A protein and the small-molecule ligand that binds it are described below.
Small molecule (SMILES): Cc1cn([C@H]2C[C@H](OP(=O)(O)O)[C@@H](COP(=O)(O)O)O2)c(=O)[nH]c1=O

Sequence of chain 1.A:
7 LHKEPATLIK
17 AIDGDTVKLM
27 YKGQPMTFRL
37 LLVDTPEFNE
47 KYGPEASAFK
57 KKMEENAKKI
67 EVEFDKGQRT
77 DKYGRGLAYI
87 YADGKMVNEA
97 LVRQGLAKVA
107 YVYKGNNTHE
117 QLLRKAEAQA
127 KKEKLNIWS

Binding-site contacts:
Ligand atom O3' contacts residue LYS78 of chain 1.A at 3.2 Å (salt-bridge).
Ligand atom O5P contacts residue TYR107 of chain 1.A at 4.0 Å.
Ligand atom P2 contacts residue ARG35 of chain 1.A at 3.5 Å.
Ligand atom P2 contacts residue ARG81 of chain 1.A at 3.9 Å.
Ligand atom C2' contacts residue TYR109 of chain 1.A at 3.5 Å (hydrophobic).
Ligand atom C4 contacts residue LEU83 of chain 1.A at 3.7 Å (hydrophobic).
Ligand atom C5M contacts residue LEU36 of chain 1.A at 3.8 Å (hydrophobic).
Ligand atom C6 contacts residue ARG81 of chain 1.A at 4.0 Å.
Ligand atom C5' contacts residue TYR107 of chain 1.A at 3.6 Å (hydrophobic).
Ligand atom P1 contacts residue TYR79 of chain 1.A at 3.5 Å.
Ligand atom C4' contacts residue ARG81 of chain 1.A at 4.0 Å.
Ligand atom O1P contacts residue LYS78 of chain 1.A at 2.5 Å (salt-bridge).
Ligand atom O4P contacts residue ARG35 of chain 1.A at 2.9 Å (salt-bridge).
Ligand atom O5' contacts residue ARG81 of chain 1.A at 3.0 Å (salt-bridge).
Ligand atom O2 contacts residue TYR109 of chain 1.A at 3.9 Å.
Ligand atom C4 contacts residue TYR109 of chain 1.A at 3.6 Å (hydrophobic).
Ligand atom O4' contacts residue ARG81 of chain 1.A at 3.1 Å (salt-bridge).
Ligand atom N3 contacts residue TYR109 of chain 1.A at 3.4 Å.
Ligand atom O2 contacts residue ASP77 of chain 1.A at 3.9 Å.
Ligand atom O1P contacts residue TYR79 of chain 1.A at 3.5 Å (h-bond).
Ligand atom C5 contacts residue LEU83 of chain 1.A at 4.0 Å (hydrophobic).
Ligand atom C2 contacts residue ASP77 of chain 1.A at 4.0 Å.
Ligand atom C5M contacts residue TYR107 of chain 1.A at 3.9 Å (hydrophobic).
Ligand atom O5P contacts residue CA1 of chain 1.B at 3.3 Å.
Ligand atom N3 contacts residue LEU83 of chain 1.A at 3.9 Å.
Ligand atom O4 contacts residue LEU83 of chain 1.A at 3.6 Å.
Ligand atom C2 contacts residue TYR109 of chain 1.A at 3.9 Å (hydrophobic).
Ligand atom C3' contacts residue TYR107 of chain 1.A at 3.9 Å (hydrophobic).
Ligand atom O5' contacts residue ARG35 of chain 1.A at 3.7 Å.
Ligand atom C5M contacts residue ARG35 of chain 1.A at 3.7 Å.
Ligand atom O4P contacts residue ARG81 of chain 1.A at 2.7 Å (salt-bridge).
Ligand atom O5P contacts residue ASP40 of chain 1.A at 3.4 Å (salt-bridge).
Ligand atom O5P contacts residue ARG35 of chain 1.A at 2.9 Å (salt-bridge).
Ligand atom O2P contacts residue TYR79 of chain 1.A at 2.6 Å (h-bond).
Ligand atom C2' contacts residue TYR107 of chain 1.A at 3.8 Å (hydrophobic).
Ligand atom C5' contacts residue ARG81 of chain 1.A at 4.0 Å.
Ligand atom O4 contacts residue LEU37 of chain 1.A at 3.8 Å.
Ligand atom P1 contacts residue LYS78 of chain 1.A at 3.5 Å.
Ligand atom O4 contacts residue TYR109 of chain 1.A at 3.9 Å.
Ligand atom O4' contacts residue TYR79 of chain 1.A at 4.0 Å.